The small molecule below binds the protein below.
Small molecule (SMILES): CC(=O)N[C@@H]1[C@@H](O)[C@H](O)[C@@H](CO)O[C@H]1O

Binding-site contacts:
Ligand atom C5 contacts residue ASN709 of chain 1.D at 3.7 Å.
Ligand atom C7 contacts residue ASN709 of chain 1.D at 3.0 Å.
Ligand atom C1 contacts residue ASN709 of chain 1.D at 1.4 Å.
Ligand atom C8 contacts residue GLY1131 of chain 1.D at 3.5 Å.
Ligand atom C4 contacts residue ASN709 of chain 1.D at 4.2 Å.
Ligand atom O5 contacts residue ASN709 of chain 1.D at 2.4 Å (h-bond).
Ligand atom C2 contacts residue ASN709 of chain 1.D at 2.5 Å.
Ligand atom N2 contacts residue ASN709 of chain 1.D at 2.9 Å (h-bond).
Ligand atom C8 contacts residue ASN709 of chain 1.D at 4.3 Å.
Ligand atom C3 contacts residue ASN709 of chain 1.D at 3.8 Å.
Ligand atom O7 contacts residue ASN709 of chain 1.D at 2.8 Å (h-bond).

Sequence of chain 1.D:
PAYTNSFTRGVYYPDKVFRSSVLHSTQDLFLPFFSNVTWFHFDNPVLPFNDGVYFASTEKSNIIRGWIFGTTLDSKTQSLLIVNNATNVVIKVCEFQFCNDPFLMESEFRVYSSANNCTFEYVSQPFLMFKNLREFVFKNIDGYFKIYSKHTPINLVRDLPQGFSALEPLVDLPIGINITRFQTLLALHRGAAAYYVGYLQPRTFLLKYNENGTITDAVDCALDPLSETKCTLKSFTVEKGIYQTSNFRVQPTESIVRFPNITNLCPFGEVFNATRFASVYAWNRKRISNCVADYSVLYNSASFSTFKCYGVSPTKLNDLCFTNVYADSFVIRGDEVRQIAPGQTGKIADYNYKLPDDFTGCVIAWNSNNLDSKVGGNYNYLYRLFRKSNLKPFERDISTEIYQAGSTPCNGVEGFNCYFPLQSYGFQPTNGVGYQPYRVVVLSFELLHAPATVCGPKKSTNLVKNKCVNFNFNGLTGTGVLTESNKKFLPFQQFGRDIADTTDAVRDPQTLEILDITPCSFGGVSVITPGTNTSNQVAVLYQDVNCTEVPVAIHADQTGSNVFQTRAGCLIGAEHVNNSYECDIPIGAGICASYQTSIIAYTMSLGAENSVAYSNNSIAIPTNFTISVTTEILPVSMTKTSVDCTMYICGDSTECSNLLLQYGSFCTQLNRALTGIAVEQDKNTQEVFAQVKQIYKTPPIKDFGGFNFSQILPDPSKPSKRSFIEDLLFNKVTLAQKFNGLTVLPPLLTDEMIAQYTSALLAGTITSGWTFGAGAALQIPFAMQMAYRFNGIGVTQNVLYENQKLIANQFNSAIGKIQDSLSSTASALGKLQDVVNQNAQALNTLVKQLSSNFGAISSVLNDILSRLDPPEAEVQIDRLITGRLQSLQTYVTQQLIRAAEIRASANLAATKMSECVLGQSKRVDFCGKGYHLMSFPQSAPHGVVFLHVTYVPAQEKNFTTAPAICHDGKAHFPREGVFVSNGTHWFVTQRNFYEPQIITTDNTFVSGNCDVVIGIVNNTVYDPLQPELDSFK